Sequence of chain 1.C:
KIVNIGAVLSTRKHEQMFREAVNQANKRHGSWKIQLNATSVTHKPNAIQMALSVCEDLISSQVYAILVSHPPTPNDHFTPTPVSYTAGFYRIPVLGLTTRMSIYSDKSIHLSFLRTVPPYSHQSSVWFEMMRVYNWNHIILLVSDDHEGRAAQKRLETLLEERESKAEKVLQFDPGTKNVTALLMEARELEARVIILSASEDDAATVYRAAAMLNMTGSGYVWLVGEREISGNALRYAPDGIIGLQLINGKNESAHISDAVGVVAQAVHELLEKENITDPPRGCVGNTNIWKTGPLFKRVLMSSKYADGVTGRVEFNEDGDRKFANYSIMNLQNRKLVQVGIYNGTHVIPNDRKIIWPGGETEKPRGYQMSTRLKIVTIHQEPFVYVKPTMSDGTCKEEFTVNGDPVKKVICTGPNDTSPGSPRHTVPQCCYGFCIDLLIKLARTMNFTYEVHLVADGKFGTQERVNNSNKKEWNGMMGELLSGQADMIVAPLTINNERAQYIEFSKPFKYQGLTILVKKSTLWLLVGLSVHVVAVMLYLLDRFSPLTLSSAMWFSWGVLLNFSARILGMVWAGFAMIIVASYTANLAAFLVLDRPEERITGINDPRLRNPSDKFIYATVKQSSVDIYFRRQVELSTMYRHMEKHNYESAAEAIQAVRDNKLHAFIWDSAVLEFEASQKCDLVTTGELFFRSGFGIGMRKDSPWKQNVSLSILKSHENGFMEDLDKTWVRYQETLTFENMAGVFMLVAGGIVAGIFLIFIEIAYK

Binding-site contacts:
Ligand atom C5 contacts residue ASN368 of chain 1.C at 3.7 Å.
Ligand atom C7 contacts residue ILE373 of chain 1.C at 4.2 Å (hydrophobic).
Ligand atom C2 contacts residue ILE373 of chain 1.C at 4.3 Å (hydrophobic).
Ligand atom C8 contacts residue ASN368 of chain 1.C at 4.3 Å.
Ligand atom C6 contacts residue THR370 of chain 1.C at 4.2 Å.
Ligand atom C4 contacts residue ASN368 of chain 1.C at 4.3 Å.
Ligand atom O7 contacts residue ASN368 of chain 1.C at 3.0 Å (h-bond).
Ligand atom N2 contacts residue ASN368 of chain 1.C at 3.0 Å (h-bond).
Ligand atom O5 contacts residue THR370 of chain 1.C at 4.5 Å.
Ligand atom C1 contacts residue ASN368 of chain 1.C at 1.4 Å.
Ligand atom C2 contacts residue ASN368 of chain 1.C at 2.5 Å.
Ligand atom O5 contacts residue HIS371 of chain 1.C at 4.0 Å.
Ligand atom O3 contacts residue HIS371 of chain 1.C at 3.6 Å.
Ligand atom N2 contacts residue ILE373 of chain 1.C at 3.4 Å.
Ligand atom C1 contacts residue HIS371 of chain 1.C at 4.5 Å.
Ligand atom C2 contacts residue HIS371 of chain 1.C at 4.1 Å.
Ligand atom O5 contacts residue ASN368 of chain 1.C at 2.4 Å (h-bond).
Ligand atom C3 contacts residue ASN368 of chain 1.C at 3.9 Å.
Ligand atom C3 contacts residue HIS371 of chain 1.C at 4.3 Å.
Ligand atom C7 contacts residue ASN368 of chain 1.C at 3.2 Å.
Ligand atom C4 contacts residue HIS371 of chain 1.C at 4.2 Å.
Ligand atom O3 contacts residue ILE373 of chain 1.C at 3.8 Å.

This protein binds this small molecule.
Small molecule (SMILES): CC(=O)N[C@@H]1[C@@H](O)[C@H](O)[C@@H](CO)O[C@H]1O